Binding-site contacts:
Ligand atom C4 contacts residue HIS518 of chain 1.A at 3.3 Å.
Ligand atom O10 contacts residue VAL566 of chain 1.A at 3.8 Å.
Ligand atom C2 contacts residue LEU565 of chain 1.A at 3.6 Å (hydrophobic).
Ligand atom C2 contacts residue HIS523 of chain 1.A at 3.4 Å.
Ligand atom O11 contacts residue HIS518 of chain 1.A at 2.8 Å (h-bond).
Ligand atom O10 contacts residue TRP519 of chain 1.A at 3.5 Å.
Ligand atom N9 contacts residue HIS518 of chain 1.A at 3.6 Å.
Ligand atom O10 contacts residue GLN514 of chain 1.A at 4.1 Å.
Ligand atom C2 contacts residue HIS518 of chain 1.A at 4.1 Å.
Ligand atom C6 contacts residue LEU565 of chain 1.A at 3.6 Å (hydrophobic).
Ligand atom C6 contacts residue HIS518 of chain 1.A at 3.6 Å.
Ligand atom C1 contacts residue LEU565 of chain 1.A at 3.4 Å (hydrophobic).
Ligand atom N9 contacts residue ILE572 of chain 1.A at 3.8 Å.
Ligand atom C1 contacts residue ILE857 of chain 1.A at 3.6 Å (hydrophobic).
Ligand atom C3 contacts residue LEU565 of chain 1.A at 4.0 Å (hydrophobic).
Ligand atom O8 contacts residue LEU565 of chain 1.A at 4.1 Å.
Ligand atom N9 contacts residue GLN514 of chain 1.A at 3.3 Å (h-bond).
Ligand atom O8 contacts residue ALA561 of chain 1.A at 3.8 Å.
Ligand atom O11 contacts residue GLN514 of chain 1.A at 2.8 Å (h-bond).
Ligand atom O7 contacts residue LEU565 of chain 1.A at 3.7 Å.
Ligand atom O10 contacts residue ILE572 of chain 1.A at 3.2 Å.
Ligand atom C5 contacts residue LEU773 of chain 1.A at 4.0 Å (hydrophobic).
Ligand atom O7 contacts residue ILE857 of chain 1.A at 2.8 Å (h-bond).
Ligand atom C3 contacts residue ALA561 of chain 1.A at 4.2 Å (hydrophobic).
Ligand atom C3 contacts residue HIS523 of chain 1.A at 3.9 Å.
Ligand atom C1 contacts residue HIS518 of chain 1.A at 4.0 Å.
Ligand atom N9 contacts residue TRP519 of chain 1.A at 3.6 Å.
Ligand atom C3 contacts residue TRP519 of chain 1.A at 3.6 Å (hydrophobic).
Ligand atom C1 contacts residue LEU773 of chain 1.A at 4.0 Å (hydrophobic).
Ligand atom O8 contacts residue HIS523 of chain 1.A at 2.9 Å.
Ligand atom O7 contacts residue LEU773 of chain 1.A at 3.4 Å.
Ligand atom C4 contacts residue GLN514 of chain 1.A at 3.7 Å.
Ligand atom O7 contacts residue ILE557 of chain 1.A at 3.6 Å.
Ligand atom C3 contacts residue HIS518 of chain 1.A at 3.8 Å.
Ligand atom C6 contacts residue LEU773 of chain 1.A at 3.4 Å (hydrophobic).
Ligand atom O11 contacts residue TRP519 of chain 1.A at 3.2 Å.
Ligand atom O8 contacts residue ILE557 of chain 1.A at 3.4 Å.
Ligand atom C5 contacts residue LEU565 of chain 1.A at 4.0 Å (hydrophobic).
Ligand atom C5 contacts residue GLN514 of chain 1.A at 3.3 Å.
Ligand atom C5 contacts residue HIS518 of chain 1.A at 3.3 Å.

Sequence of chain 1.A:
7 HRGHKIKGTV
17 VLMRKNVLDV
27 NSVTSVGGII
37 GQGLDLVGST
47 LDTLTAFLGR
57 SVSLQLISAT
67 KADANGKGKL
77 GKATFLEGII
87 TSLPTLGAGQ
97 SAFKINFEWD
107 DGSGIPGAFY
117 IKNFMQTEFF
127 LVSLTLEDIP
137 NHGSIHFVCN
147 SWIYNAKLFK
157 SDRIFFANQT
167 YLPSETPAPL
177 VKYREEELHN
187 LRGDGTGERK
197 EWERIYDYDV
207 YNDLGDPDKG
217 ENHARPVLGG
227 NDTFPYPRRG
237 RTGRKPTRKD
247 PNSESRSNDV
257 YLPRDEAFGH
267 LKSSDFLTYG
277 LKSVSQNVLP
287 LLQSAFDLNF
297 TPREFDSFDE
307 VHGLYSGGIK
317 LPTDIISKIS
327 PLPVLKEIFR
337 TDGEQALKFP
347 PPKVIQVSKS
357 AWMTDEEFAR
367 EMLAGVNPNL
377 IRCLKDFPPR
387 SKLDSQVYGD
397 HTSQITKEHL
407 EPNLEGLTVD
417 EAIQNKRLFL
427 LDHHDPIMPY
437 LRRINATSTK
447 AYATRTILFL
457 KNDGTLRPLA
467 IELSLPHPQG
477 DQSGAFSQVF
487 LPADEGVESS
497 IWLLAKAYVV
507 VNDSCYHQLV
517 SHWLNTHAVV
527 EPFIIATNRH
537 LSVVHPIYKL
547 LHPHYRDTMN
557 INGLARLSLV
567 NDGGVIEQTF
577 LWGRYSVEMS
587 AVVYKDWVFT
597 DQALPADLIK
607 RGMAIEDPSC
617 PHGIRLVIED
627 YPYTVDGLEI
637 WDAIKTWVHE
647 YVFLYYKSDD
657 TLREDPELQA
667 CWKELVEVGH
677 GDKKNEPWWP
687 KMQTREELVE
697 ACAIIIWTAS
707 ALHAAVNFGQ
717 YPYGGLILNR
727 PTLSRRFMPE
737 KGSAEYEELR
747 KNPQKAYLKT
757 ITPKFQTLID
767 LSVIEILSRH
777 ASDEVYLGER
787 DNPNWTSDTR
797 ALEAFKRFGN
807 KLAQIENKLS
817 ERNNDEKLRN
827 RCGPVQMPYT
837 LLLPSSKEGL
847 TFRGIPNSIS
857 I

A small-molecule ligand and the protein it binds are described below.
Small molecule (SMILES): O=[N+]([O-])c1ccc(O)c(O)c1